Binding-site contacts:
Ligand atom C4 contacts residue ASN346 of chain 1.C at 4.2 Å.
Ligand atom C7 contacts residue ASN346 of chain 1.C at 2.9 Å.
Ligand atom O7 contacts residue ASN346 of chain 1.C at 2.2 Å (h-bond).
Ligand atom C1 contacts residue ASN346 of chain 1.C at 1.4 Å.
Ligand atom C5 contacts residue ASN335 of chain 1.C at 4.3 Å.
Ligand atom O5 contacts residue ASN335 of chain 1.C at 3.8 Å.
Ligand atom C5 contacts residue ASN346 of chain 1.C at 3.6 Å.
Ligand atom C3 contacts residue ASN346 of chain 1.C at 3.7 Å.
Ligand atom O6 contacts residue ASN335 of chain 1.C at 2.9 Å (h-bond).
Ligand atom N2 contacts residue ASN346 of chain 1.C at 2.8 Å (h-bond).
Ligand atom O3 contacts residue ASN346 of chain 1.C at 4.4 Å.
Ligand atom C6 contacts residue ASN335 of chain 1.C at 3.4 Å.
Ligand atom O5 contacts residue ASN346 of chain 1.C at 2.4 Å (h-bond).
Ligand atom C2 contacts residue ASN346 of chain 1.C at 2.3 Å.
Ligand atom C8 contacts residue ASN346 of chain 1.C at 4.3 Å.

Sequence of chain 1.C:
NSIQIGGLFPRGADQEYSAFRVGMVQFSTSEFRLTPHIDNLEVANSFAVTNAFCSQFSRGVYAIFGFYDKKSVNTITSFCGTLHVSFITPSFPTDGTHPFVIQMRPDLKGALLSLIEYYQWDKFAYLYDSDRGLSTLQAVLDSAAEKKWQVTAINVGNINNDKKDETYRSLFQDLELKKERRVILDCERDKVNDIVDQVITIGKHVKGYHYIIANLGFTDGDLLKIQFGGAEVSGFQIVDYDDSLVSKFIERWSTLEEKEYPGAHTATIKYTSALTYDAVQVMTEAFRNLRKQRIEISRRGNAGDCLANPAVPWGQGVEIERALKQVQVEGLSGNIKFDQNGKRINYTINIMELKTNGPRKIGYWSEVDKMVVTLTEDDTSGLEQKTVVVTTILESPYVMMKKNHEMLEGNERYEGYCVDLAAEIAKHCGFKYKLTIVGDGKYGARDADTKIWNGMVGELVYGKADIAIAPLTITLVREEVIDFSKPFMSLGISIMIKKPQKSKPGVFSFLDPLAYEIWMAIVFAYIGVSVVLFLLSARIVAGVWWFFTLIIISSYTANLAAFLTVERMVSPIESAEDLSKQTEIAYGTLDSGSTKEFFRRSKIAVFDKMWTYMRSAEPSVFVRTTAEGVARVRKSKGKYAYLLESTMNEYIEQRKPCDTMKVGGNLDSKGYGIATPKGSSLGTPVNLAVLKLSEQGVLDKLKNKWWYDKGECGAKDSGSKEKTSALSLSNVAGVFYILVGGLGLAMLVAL

The protein below binds the small molecule below.
Small molecule (SMILES): CC(=O)N[C@@H]1[C@@H](O)[C@H](O)[C@@H](CO)O[C@H]1O